Sequence of chain 1.A:
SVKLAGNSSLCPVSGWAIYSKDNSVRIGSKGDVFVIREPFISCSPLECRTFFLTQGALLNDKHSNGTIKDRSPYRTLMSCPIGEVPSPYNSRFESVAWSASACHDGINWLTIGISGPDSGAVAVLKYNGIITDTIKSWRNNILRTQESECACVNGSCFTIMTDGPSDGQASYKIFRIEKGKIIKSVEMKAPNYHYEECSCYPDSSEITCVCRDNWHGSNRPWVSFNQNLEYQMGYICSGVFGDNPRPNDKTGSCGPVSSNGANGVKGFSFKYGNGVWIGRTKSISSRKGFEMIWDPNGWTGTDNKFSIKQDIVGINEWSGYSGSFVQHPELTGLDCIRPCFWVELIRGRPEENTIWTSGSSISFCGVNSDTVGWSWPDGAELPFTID

A protein and the small-molecule ligand that binds it are described below.
Small molecule (SMILES): CC(=O)N[C@@H]1[C@@H](O)[C@H](O)[C@@H](CO)O[C@H]1O

Binding-site contacts:
Ligand atom C4 contacts residue ASN12 of chain 1.A at 4.1 Å.
Ligand atom O5 contacts residue ASN12 of chain 1.A at 2.3 Å (h-bond).
Ligand atom C7 contacts residue ASN12 of chain 1.A at 3.5 Å.
Ligand atom N2 contacts residue ASN12 of chain 1.A at 2.9 Å (h-bond).
Ligand atom C5 contacts residue ASN12 of chain 1.A at 3.6 Å.
Ligand atom O5 contacts residue ALA10 of chain 1.A at 3.5 Å.
Ligand atom C6 contacts residue ALA10 of chain 1.A at 4.5 Å (hydrophobic).
Ligand atom C1 contacts residue ASN12 of chain 1.A at 1.4 Å.
Ligand atom C2 contacts residue ASN12 of chain 1.A at 2.3 Å.
Ligand atom C3 contacts residue ASN12 of chain 1.A at 3.7 Å.
Ligand atom O7 contacts residue ASN12 of chain 1.A at 3.6 Å (h-bond).
Ligand atom C1 contacts residue ALA10 of chain 1.A at 4.1 Å (hydrophobic).